Binding-site contacts:
Ligand atom O8 contacts residue TYR103 of chain 1.A at 4.5 Å.
Ligand atom C5 contacts residue ALA101 of chain 1.A at 4.4 Å (hydrophobic).
Ligand atom C6 contacts residue ACT1 of chain 1.E at 3.9 Å.
Ligand atom O8 contacts residue HIS122 of chain 1.A at 3.4 Å (h-bond).
Ligand atom O7 contacts residue ZN1 of chain 1.D at 2.0 Å.
Ligand atom N4 contacts residue THR77 of chain 1.A at 3.9 Å.
Ligand atom C5 contacts residue GLY99 of chain 1.A at 3.6 Å.
Ligand atom C6 contacts residue ALA101 of chain 1.A at 3.4 Å (hydrophobic).
Ligand atom N4 contacts residue GLY99 of chain 1.A at 3.8 Å.
Ligand atom O7 contacts residue ALA101 of chain 1.A at 3.4 Å.
Ligand atom O8 contacts residue ACT1 of chain 1.E at 4.2 Å.
Ligand atom O8 contacts residue ZN1 of chain 1.D at 2.7 Å.
Ligand atom O8 contacts residue ALA101 of chain 1.A at 3.7 Å.
Ligand atom C6 contacts residue ZN1 of chain 1.D at 2.7 Å.
Ligand atom C6 contacts residue HIS122 of chain 1.A at 3.9 Å.
Ligand atom O7 contacts residue HIS122 of chain 1.A at 3.6 Å (h-bond).
Ligand atom O7 contacts residue ACT1 of chain 1.E at 2.7 Å (h-bond).
Ligand atom C3 contacts residue ALA101 of chain 1.A at 3.7 Å (hydrophobic).
Ligand atom C5 contacts residue THR77 of chain 1.A at 3.7 Å.
Ligand atom N4 contacts residue ALA101 of chain 1.A at 3.4 Å.
Ligand atom C3 contacts residue ZN1 of chain 1.D at 4.0 Å.

Sequence of chain 1.A:
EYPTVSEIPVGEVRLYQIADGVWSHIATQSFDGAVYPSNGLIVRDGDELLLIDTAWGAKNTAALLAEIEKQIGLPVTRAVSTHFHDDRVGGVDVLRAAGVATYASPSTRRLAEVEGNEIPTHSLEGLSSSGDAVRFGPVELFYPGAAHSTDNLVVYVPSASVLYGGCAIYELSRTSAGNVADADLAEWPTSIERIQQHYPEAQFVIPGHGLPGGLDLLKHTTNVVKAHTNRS

This protein binds this small molecule.
Small molecule (SMILES): O=C(O)c1ncsc1NS(=O)(=O)c1ccccc1